Binding-site contacts:
Ligand atom O3 contacts residue LYS565 of chain 1.A at 3.1 Å (salt-bridge).
Ligand atom C2 contacts residue LYS565 of chain 1.A at 3.7 Å.
Ligand atom C1 contacts residue SER587 of chain 1.A at 4.2 Å.
Ligand atom C2 contacts residue ASN618 of chain 1.A at 2.4 Å.
Ligand atom C5 contacts residue ASN618 of chain 1.A at 3.6 Å.
Ligand atom N2 contacts residue ASN618 of chain 1.A at 2.7 Å (h-bond).
Ligand atom C7 contacts residue ASN618 of chain 1.A at 4.0 Å.
Ligand atom O3 contacts residue VAL589 of chain 1.A at 4.5 Å.
Ligand atom C7 contacts residue LYS565 of chain 1.A at 2.9 Å.
Ligand atom N2 contacts residue LYS565 of chain 1.A at 3.1 Å (salt-bridge).
Ligand atom C3 contacts residue ASN618 of chain 1.A at 3.7 Å.
Ligand atom C2 contacts residue VAL589 of chain 1.A at 4.0 Å (hydrophobic).
Ligand atom C6 contacts residue ASN618 of chain 1.A at 4.3 Å.
Ligand atom C2 contacts residue SER587 of chain 1.A at 3.7 Å.
Ligand atom C3 contacts residue LYS565 of chain 1.A at 3.9 Å.
Ligand atom C7 contacts residue SER587 of chain 1.A at 4.5 Å.
Ligand atom C8 contacts residue LYS565 of chain 1.A at 3.3 Å.
Ligand atom O7 contacts residue LYS565 of chain 1.A at 3.1 Å (salt-bridge).
Ligand atom O5 contacts residue ASN618 of chain 1.A at 2.3 Å (h-bond).
Ligand atom N2 contacts residue SER587 of chain 1.A at 3.4 Å (h-bond).
Ligand atom C8 contacts residue SER587 of chain 1.A at 3.9 Å.
Ligand atom O6 contacts residue THR620 of chain 1.A at 4.2 Å.
Ligand atom O5 contacts residue VAL589 of chain 1.A at 4.3 Å.
Ligand atom O6 contacts residue VAL589 of chain 1.A at 3.6 Å.
Ligand atom C8 contacts residue THR562 of chain 1.A at 4.4 Å.
Ligand atom C4 contacts residue ASN618 of chain 1.A at 4.1 Å.
Ligand atom C1 contacts residue ASN618 of chain 1.A at 1.4 Å.

Sequence of chain 1.A:
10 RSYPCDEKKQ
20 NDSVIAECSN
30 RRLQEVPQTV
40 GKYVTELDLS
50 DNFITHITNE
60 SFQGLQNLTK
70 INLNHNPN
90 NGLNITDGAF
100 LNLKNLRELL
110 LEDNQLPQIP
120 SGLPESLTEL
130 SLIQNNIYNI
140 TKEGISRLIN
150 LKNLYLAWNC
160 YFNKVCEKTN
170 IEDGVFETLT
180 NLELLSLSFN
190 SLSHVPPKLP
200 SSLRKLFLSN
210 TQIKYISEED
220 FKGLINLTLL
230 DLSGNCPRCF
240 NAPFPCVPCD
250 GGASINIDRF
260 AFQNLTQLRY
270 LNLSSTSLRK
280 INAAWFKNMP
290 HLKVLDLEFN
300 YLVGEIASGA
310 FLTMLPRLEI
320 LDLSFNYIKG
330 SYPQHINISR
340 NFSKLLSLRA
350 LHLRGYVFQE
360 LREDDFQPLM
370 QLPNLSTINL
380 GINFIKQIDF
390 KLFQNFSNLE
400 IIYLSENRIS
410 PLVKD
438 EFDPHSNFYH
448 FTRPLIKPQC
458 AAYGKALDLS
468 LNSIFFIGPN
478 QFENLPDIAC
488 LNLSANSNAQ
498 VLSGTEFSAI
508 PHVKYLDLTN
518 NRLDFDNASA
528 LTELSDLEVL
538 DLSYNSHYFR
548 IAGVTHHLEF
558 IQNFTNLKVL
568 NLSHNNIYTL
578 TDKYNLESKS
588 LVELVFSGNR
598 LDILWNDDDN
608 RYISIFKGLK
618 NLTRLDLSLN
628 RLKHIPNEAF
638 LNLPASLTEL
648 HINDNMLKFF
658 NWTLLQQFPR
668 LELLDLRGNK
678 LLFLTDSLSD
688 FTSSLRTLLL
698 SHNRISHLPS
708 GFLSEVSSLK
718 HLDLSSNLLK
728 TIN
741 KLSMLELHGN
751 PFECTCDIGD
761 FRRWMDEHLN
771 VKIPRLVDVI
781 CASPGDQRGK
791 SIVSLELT

The small molecule below binds the protein below.
Small molecule (SMILES): CC(=O)N[C@@H]1[C@@H](O)[C@H](O)[C@@H](CO)O[C@H]1O